This protein binds this small molecule.
Small molecule (SMILES): CC(=O)N[C@@H]1[C@@H](O)[C@H](O)[C@@H](CO)O[C@H]1O

Sequence of chain 1.A:
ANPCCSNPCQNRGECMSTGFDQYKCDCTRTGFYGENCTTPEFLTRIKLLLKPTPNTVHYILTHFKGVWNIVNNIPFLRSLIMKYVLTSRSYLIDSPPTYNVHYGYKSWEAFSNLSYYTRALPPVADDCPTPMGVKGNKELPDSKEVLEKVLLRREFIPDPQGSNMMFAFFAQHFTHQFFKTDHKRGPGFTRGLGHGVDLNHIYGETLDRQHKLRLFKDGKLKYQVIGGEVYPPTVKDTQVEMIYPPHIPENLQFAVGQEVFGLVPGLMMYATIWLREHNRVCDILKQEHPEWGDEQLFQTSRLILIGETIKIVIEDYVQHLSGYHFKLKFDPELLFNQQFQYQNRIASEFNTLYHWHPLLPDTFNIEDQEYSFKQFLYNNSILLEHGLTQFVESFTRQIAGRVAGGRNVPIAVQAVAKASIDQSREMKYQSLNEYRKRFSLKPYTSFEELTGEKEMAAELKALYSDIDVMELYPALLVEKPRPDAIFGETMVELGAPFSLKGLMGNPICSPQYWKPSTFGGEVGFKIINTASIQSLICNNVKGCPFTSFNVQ

Binding-site contacts:
Ligand atom C3 contacts residue ASN396 of chain 1.A at 3.8 Å.
Ligand atom C1 contacts residue SER398 of chain 1.A at 4.0 Å.
Ligand atom O6 contacts residue TYR388 of chain 1.A at 3.9 Å.
Ligand atom O5 contacts residue SER398 of chain 1.A at 4.0 Å.
Ligand atom C2 contacts residue GLN392 of chain 1.A at 4.4 Å.
Ligand atom C5 contacts residue SER398 of chain 1.A at 4.2 Å.
Ligand atom C2 contacts residue ASN396 of chain 1.A at 2.4 Å.
Ligand atom C1 contacts residue GLN392 of chain 1.A at 4.3 Å.
Ligand atom C5 contacts residue ILE399 of chain 1.A at 4.5 Å (hydrophobic).
Ligand atom C7 contacts residue ASN396 of chain 1.A at 3.5 Å.
Ligand atom C7 contacts residue GLN392 of chain 1.A at 4.3 Å.
Ligand atom C4 contacts residue ASN396 of chain 1.A at 4.2 Å.
Ligand atom C6 contacts residue GLU402 of chain 1.A at 4.3 Å.
Ligand atom O6 contacts residue SER398 of chain 1.A at 4.4 Å.
Ligand atom C5 contacts residue ASN396 of chain 1.A at 3.6 Å.
Ligand atom N2 contacts residue ASN396 of chain 1.A at 3.0 Å (h-bond).
Ligand atom C1 contacts residue ASN396 of chain 1.A at 1.4 Å.
Ligand atom O7 contacts residue LYS391 of chain 1.A at 4.2 Å.
Ligand atom O6 contacts residue ILE399 of chain 1.A at 3.4 Å.
Ligand atom O5 contacts residue ILE399 of chain 1.A at 3.4 Å.
Ligand atom C6 contacts residue ILE399 of chain 1.A at 4.3 Å (hydrophobic).
Ligand atom O7 contacts residue ASN396 of chain 1.A at 3.7 Å.
Ligand atom O5 contacts residue ASN396 of chain 1.A at 2.4 Å (h-bond).
Ligand atom C6 contacts residue SER398 of chain 1.A at 4.0 Å.
Ligand atom C1 contacts residue ILE399 of chain 1.A at 4.2 Å (hydrophobic).
Ligand atom O6 contacts residue GLU402 of chain 1.A at 4.4 Å.
Ligand atom O7 contacts residue GLN392 of chain 1.A at 3.1 Å.